A small-molecule ligand and the protein it binds are described below.
Small molecule (SMILES): OC[C@H]1O[C@@H](O)[C@@H](O)[C@@H](O)[C@@H]1O

Sequence of chain 22.D:
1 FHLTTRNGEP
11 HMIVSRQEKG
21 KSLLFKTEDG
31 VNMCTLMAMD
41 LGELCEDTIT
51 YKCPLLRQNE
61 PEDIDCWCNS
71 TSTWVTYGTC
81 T

Binding-site contacts:
Ligand atom O4 contacts residue BMA1 of chain 22.V at 4.0 Å.
Ligand atom O6 contacts residue NAG1 of chain 22.T at 4.5 Å.
Ligand atom O5 contacts residue NAG1 of chain 22.T at 2.5 Å (h-bond).
Ligand atom C2 contacts residue BMA1 of chain 22.V at 3.2 Å.
Ligand atom C2 contacts residue HIS2 of chain 22.D at 4.5 Å.
Ligand atom C3 contacts residue NAG1 of chain 22.T at 4.1 Å.
Ligand atom C1 contacts residue NAG1 of chain 22.T at 1.7 Å.
Ligand atom O2 contacts residue BMA1 of chain 22.V at 3.0 Å (h-bond).
Ligand atom C5 contacts residue NAG1 of chain 22.T at 3.8 Å.
Ligand atom O2 contacts residue HIS2 of chain 22.D at 3.4 Å (h-bond).
Ligand atom C3 contacts residue BMA1 of chain 22.V at 2.5 Å.
Ligand atom C2 contacts residue NAG1 of chain 22.T at 2.9 Å.
Ligand atom O3 contacts residue BMA1 of chain 22.V at 1.1 Å.
Ligand atom C4 contacts residue BMA1 of chain 22.V at 3.6 Å.
Ligand atom O2 contacts residue NAG1 of chain 22.T at 3.4 Å (h-bond).